This small molecule binds to this protein.
Small molecule (SMILES): Nc1ccn([C@@H]2O[C@H](CO[P](=O)(O)O[C@H]3[C@@H](O)[C@H](n4cnc5c(N)ncnc54)O[C@@H]3CO[P](=O)(O)O[C@H]3[C@@H](O)[C@H](n4cnc5c(=O)nc(N)[nH]c54)O[C@@H]3CO[P](=O)(O)O[C@H]3[C@@H](O)[C@H](n4cnc5c(N)ncnc54)O[C@@H]3CO[P](=O)(O)O[C@H]3[C@@H](O)[C@H](n4cnc5c(N)ncnc54)O[C@@H]3CO[P](=O)(O)O[C@H]3[C@@H](O)[C@H](n4ccc(=O)[nH]c4=O)O[C@@H]3CO[P](=O)(O)O[C@H]3[C@@H](O)[C@H](n4ccc(N)nc4=O)O[C@@H]3CO[P](=O)(O)O[C@H]3[C@@H](O)[C@H](n4ccc(=O)[nH]c4=O)O[C@@H]3CO[P](=O)(O)O[C@H]3[C@@H](O)[C@H](n4cnc5c(=O)nc(N)[nH]c54)O[C@@H]3COPO)[C@@H](O)[C@H]2O)c(=O)n1

Sequence of chain 55.D:
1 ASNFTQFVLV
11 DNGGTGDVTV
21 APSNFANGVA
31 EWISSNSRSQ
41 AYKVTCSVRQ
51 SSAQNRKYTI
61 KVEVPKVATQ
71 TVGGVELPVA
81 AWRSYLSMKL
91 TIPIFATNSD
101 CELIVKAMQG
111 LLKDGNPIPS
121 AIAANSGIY

Sequence of chain 55.C:
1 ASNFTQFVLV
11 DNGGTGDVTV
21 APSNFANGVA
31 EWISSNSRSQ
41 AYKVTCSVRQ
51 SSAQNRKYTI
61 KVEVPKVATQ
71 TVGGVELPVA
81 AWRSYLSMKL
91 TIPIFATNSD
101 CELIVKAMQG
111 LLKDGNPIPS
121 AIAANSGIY

Binding-site contacts:
Ligand atom P contacts residue LYS89 of chain 55.D at 3.4 Å.
Ligand atom N6 contacts residue THR45 of chain 55.C at 2.9 Å (h-bond).
Ligand atom OP2 contacts residue ASN55 of chain 55.D at 3.5 Å (h-bond).
Ligand atom O3' contacts residue SER51 of chain 55.D at 3.4 Å.
Ligand atom N7 contacts residue TYR85 of chain 55.C at 3.6 Å.
Ligand atom N7 contacts residue LYS61 of chain 55.C at 3.5 Å.
Ligand atom N7 contacts residue THR45 of chain 55.C at 2.5 Å (h-bond).
Ligand atom C5' contacts residue TYR85 of chain 55.C at 3.7 Å (hydrophobic).
Ligand atom O5' contacts residue LYS57 of chain 55.D at 3.1 Å (salt-bridge).
Ligand atom N1 contacts residue SER47 of chain 55.C at 2.8 Å (h-bond).
Ligand atom O5' contacts residue ARG49 of chain 55.D at 3.6 Å (salt-bridge).
Ligand atom O2' contacts residue GLU63 of chain 55.C at 3.6 Å.
Ligand atom OP1 contacts residue LYS57 of chain 55.D at 2.8 Å.
Ligand atom C6 contacts residue TYR85 of chain 55.C at 3.7 Å (hydrophobic).
Ligand atom C8 contacts residue THR45 of chain 55.C at 3.6 Å.
Ligand atom C5 contacts residue TYR85 of chain 55.C at 3.7 Å (hydrophobic).
Ligand atom P contacts residue ARG49 of chain 55.D at 3.2 Å.
Ligand atom OP2 contacts residue TYR85 of chain 55.C at 2.9 Å (h-bond).
Ligand atom OP1 contacts residue SER51 of chain 55.D at 2.8 Å (h-bond).
Ligand atom OP1 contacts residue ARG49 of chain 55.D at 2.5 Å (salt-bridge).
Ligand atom OP1 contacts residue ASN55 of chain 55.D at 3.4 Å (h-bond).
Ligand atom C5' contacts residue ARG49 of chain 55.D at 3.1 Å.
Ligand atom N6 contacts residue THR91 of chain 55.D at 3.4 Å (h-bond).
Ligand atom OP2 contacts residue LYS57 of chain 55.D at 3.2 Å (salt-bridge).
Ligand atom OP2 contacts residue LYS89 of chain 55.D at 3.4 Å (salt-bridge).
Ligand atom C8 contacts residue TYR85 of chain 55.C at 3.7 Å (hydrophobic).
Ligand atom OP2 contacts residue LYS43 of chain 55.C at 3.0 Å (salt-bridge).
Ligand atom OP2 contacts residue SER51 of chain 55.D at 3.5 Å (h-bond).
Ligand atom OP1 contacts residue LYS89 of chain 55.D at 3.3 Å (salt-bridge).
Ligand atom P contacts residue SER51 of chain 55.D at 3.4 Å.
Ligand atom OP2 contacts residue LYS57 of chain 55.D at 2.6 Å (salt-bridge).
Ligand atom N6 contacts residue THR59 of chain 55.C at 2.9 Å (h-bond).
Ligand atom P contacts residue LYS57 of chain 55.D at 3.2 Å.
Ligand atom C5 contacts residue THR45 of chain 55.C at 3.2 Å.
Ligand atom N1 contacts residue THR59 of chain 55.C at 3.5 Å.
Ligand atom O3' contacts residue ARG49 of chain 55.D at 3.0 Å (salt-bridge).
Ligand atom C6 contacts residue THR45 of chain 55.C at 3.5 Å.
Ligand atom OP2 contacts residue LYS89 of chain 55.D at 3.5 Å (salt-bridge).
Ligand atom OP1 contacts residue SER52 of chain 55.D at 2.9 Å (h-bond).
Ligand atom C2 contacts residue SER47 of chain 55.C at 3.2 Å.